Binding-site contacts:
Ligand atom O7 contacts residue PRO767 of chain 1.C at 3.2 Å (h-bond).
Ligand atom O7 contacts residue ASN771 of chain 1.C at 3.0 Å (h-bond).
Ligand atom C2 contacts residue ASN771 of chain 1.C at 2.5 Å.
Ligand atom C8 contacts residue MET470 of chain 1.C at 4.4 Å (hydrophobic).
Ligand atom C1 contacts residue ASN771 of chain 1.C at 1.4 Å.
Ligand atom C4 contacts residue ASN771 of chain 1.C at 4.3 Å.
Ligand atom C7 contacts residue ASN771 of chain 1.C at 3.2 Å.
Ligand atom C5 contacts residue ASN771 of chain 1.C at 3.7 Å.
Ligand atom C6 contacts residue ASN771 of chain 1.C at 4.5 Å.
Ligand atom N2 contacts residue ASN771 of chain 1.C at 2.9 Å (h-bond).
Ligand atom O5 contacts residue ASN771 of chain 1.C at 2.4 Å (h-bond).
Ligand atom C7 contacts residue PRO767 of chain 1.C at 4.1 Å (hydrophobic).
Ligand atom C3 contacts residue ASN771 of chain 1.C at 3.8 Å.

The small molecule below binds the protein below.
Small molecule (SMILES): CC(=O)N[C@H]1[C@H](O[C@H]2[C@H](O)[C@@H](NC(C)=O)CO[C@@H]2CO)O[C@H](CO)[C@@H](O)[C@@H]1O

Sequence of chain 1.C:
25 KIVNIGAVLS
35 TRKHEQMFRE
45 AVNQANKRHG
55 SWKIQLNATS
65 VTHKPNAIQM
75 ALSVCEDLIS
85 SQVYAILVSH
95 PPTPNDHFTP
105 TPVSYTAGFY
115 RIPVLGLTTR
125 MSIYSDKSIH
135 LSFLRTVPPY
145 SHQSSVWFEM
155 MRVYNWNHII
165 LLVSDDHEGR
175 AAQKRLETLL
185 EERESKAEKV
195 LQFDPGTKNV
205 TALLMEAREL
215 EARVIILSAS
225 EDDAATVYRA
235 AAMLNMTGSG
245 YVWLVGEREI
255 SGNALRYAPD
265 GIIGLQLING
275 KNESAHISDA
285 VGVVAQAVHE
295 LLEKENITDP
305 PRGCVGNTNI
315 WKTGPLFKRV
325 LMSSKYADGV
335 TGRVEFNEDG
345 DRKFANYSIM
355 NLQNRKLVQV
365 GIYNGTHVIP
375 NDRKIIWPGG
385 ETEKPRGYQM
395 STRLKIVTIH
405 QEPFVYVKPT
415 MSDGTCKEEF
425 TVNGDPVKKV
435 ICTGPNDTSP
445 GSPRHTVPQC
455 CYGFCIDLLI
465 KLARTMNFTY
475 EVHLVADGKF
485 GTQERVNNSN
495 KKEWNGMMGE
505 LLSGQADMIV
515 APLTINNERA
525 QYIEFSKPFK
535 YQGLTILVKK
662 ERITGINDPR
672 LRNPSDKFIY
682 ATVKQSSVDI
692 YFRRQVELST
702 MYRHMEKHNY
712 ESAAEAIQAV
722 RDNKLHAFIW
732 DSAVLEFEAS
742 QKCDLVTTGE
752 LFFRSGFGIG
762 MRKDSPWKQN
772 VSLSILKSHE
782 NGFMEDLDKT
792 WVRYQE